This protein binds this small molecule.
Small molecule (SMILES): CCCOc1nn(C(=O)NS(=O)(=O)c2ccccc2C(=O)OC)c(=O)n1C

Sequence of chain 4.A:
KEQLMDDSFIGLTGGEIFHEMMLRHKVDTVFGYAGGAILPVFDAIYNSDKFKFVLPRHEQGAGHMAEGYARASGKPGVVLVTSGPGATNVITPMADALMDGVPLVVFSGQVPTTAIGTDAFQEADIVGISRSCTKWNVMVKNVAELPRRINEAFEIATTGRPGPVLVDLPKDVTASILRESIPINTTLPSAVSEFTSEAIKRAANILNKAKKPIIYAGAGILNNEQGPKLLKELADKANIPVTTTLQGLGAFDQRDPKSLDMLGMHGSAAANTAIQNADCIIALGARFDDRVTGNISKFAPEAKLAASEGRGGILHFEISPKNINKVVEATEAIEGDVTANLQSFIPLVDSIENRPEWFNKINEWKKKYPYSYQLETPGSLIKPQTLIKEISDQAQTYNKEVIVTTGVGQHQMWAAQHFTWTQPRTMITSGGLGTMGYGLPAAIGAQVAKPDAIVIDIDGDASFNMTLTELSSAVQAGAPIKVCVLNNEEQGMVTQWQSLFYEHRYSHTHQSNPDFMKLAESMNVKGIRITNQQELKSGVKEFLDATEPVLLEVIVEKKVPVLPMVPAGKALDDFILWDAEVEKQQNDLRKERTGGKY

Binding-site contacts:
Ligand atom C23 contacts residue FAD1 of chain 1.B at 3.3 Å.
Ligand atom O20 contacts residue TRP581 of chain 1.A at 3.4 Å (h-bond).
Ligand atom C05 contacts residue PRO187 of chain 4.A at 3.7 Å (hydrophobic).
Ligand atom C23 contacts residue MET349 of chain 1.A at 3.4 Å (hydrophobic).
Ligand atom C08 contacts residue ASP374 of chain 1.A at 3.5 Å.
Ligand atom C26 contacts residue TRP581 of chain 1.A at 3.4 Å (hydrophobic).
Ligand atom C25 contacts residue GLY111 of chain 4.A at 3.4 Å.
Ligand atom O15 contacts residue ALA652 of chain 1.A at 3.3 Å.
Ligand atom C23 contacts residue PHE196 of chain 4.A at 3.6 Å (hydrophobic).
Ligand atom O01 contacts residue ARG375 of chain 1.A at 2.7 Å (salt-bridge).
Ligand atom C10 contacts residue PRO187 of chain 4.A at 3.7 Å (hydrophobic).
Ligand atom O27 contacts residue GLY111 of chain 4.A at 3.3 Å.
Ligand atom N03 contacts residue LYS246 of chain 4.A at 3.1 Å (salt-bridge).
Ligand atom N24 contacts residue TRP581 of chain 1.A at 3.3 Å.
Ligand atom C26 contacts residue LYS246 of chain 4.A at 3.7 Å.
Ligand atom C19 contacts residue TRP581 of chain 1.A at 3.3 Å (hydrophobic).
Ligand atom C21 contacts residue PHE196 of chain 4.A at 3.5 Å (hydrophobic).
Ligand atom C09 contacts residue ARG375 of chain 1.A at 3.7 Å.
Ligand atom C08 contacts residue ARG375 of chain 1.A at 3.7 Å.
Ligand atom N18 contacts residue TRP581 of chain 1.A at 3.2 Å.
Ligand atom O27 contacts residue TRP581 of chain 1.A at 3.4 Å.
Ligand atom O12 contacts residue PHE196 of chain 4.A at 3.5 Å.
Ligand atom C05 contacts residue ARG375 of chain 1.A at 3.7 Å.
Ligand atom C13 contacts residue ALA112 of chain 4.A at 3.7 Å (hydrophobic).
Ligand atom O16 contacts residue LYS246 of chain 4.A at 3.2 Å.
Ligand atom O27 contacts residue LYS246 of chain 4.A at 2.6 Å (salt-bridge).
Ligand atom C25 contacts residue TRP581 of chain 1.A at 3.5 Å (hydrophobic).
Ligand atom N18 contacts residue ARG375 of chain 1.A at 3.2 Å (salt-bridge).
Ligand atom C22 contacts residue MET349 of chain 1.A at 3.5 Å (hydrophobic).
Ligand atom C26 contacts residue GLY111 of chain 4.A at 3.7 Å.
Ligand atom C09 contacts residue VAL186 of chain 4.A at 3.7 Å (hydrophobic).
Ligand atom C06 contacts residue ARG375 of chain 1.A at 3.7 Å.
Ligand atom O16 contacts residue PRO187 of chain 4.A at 3.2 Å.
Ligand atom C02 contacts residue TRP581 of chain 1.A at 3.5 Å (hydrophobic).
Ligand atom C23 contacts residue ARG375 of chain 1.A at 3.2 Å.
Ligand atom C07 contacts residue ARG375 of chain 1.A at 3.6 Å.
Ligand atom O14 contacts residue PRO187 of chain 4.A at 3.6 Å.
Ligand atom C02 contacts residue ARG375 of chain 1.A at 3.8 Å.
Ligand atom C09 contacts residue PHE196 of chain 4.A at 3.6 Å (hydrophobic).
Ligand atom N17 contacts residue TRP581 of chain 1.A at 3.2 Å.

Sequence of chain 1.A:
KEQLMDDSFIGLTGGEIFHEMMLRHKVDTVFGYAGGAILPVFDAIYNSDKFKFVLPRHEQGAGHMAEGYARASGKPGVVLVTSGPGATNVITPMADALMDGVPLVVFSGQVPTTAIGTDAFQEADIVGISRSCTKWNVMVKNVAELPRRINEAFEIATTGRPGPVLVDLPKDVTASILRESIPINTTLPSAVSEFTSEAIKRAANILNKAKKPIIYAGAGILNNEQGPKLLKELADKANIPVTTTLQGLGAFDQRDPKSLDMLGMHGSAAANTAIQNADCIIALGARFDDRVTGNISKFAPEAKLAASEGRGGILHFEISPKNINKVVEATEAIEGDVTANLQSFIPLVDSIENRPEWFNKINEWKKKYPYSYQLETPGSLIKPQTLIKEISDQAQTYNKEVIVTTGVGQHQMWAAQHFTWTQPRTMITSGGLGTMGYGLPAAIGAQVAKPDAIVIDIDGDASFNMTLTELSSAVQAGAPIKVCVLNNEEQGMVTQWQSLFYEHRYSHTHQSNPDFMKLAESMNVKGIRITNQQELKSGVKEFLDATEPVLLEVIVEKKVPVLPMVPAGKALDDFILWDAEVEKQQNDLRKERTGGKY